Sequence of chain 1.A:
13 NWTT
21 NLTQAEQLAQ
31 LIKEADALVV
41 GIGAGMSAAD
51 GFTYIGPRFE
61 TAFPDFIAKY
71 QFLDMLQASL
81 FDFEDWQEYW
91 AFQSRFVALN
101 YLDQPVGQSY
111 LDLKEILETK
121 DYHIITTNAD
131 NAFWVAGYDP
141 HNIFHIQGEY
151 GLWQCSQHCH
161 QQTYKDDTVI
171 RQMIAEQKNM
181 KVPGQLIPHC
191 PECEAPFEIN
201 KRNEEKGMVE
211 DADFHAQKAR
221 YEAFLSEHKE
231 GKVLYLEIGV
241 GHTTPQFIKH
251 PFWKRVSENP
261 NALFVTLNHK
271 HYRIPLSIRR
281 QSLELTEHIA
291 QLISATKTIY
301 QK

A protein and the small-molecule ligand that binds it are described below.
Small molecule (SMILES): NCC(=O)O

Binding-site contacts:
Ligand atom OXT contacts residue TRP86 of chain 1.A at 3.4 Å (h-bond).
Ligand atom N contacts residue TYR89 of chain 1.A at 3.7 Å.
Ligand atom OXT contacts residue ASP82 of chain 1.A at 4.3 Å.
Ligand atom O contacts residue GLU84 of chain 1.A at 4.0 Å.
Ligand atom C contacts residue PHE83 of chain 1.A at 3.7 Å (hydrophobic).
Ligand atom CA contacts residue TRP86 of chain 1.A at 4.0 Å (hydrophobic).
Ligand atom N contacts residue ASP82 of chain 1.A at 3.2 Å (salt-bridge).
Ligand atom O contacts residue TYR89 of chain 1.A at 4.1 Å.
Ligand atom N contacts residue PHE83 of chain 1.A at 3.3 Å (h-bond).
Ligand atom N contacts residue PHE81 of chain 1.A at 4.0 Å.
Ligand atom C contacts residue TRP86 of chain 1.A at 3.9 Å (hydrophobic).
Ligand atom CA contacts residue ASP82 of chain 1.A at 3.8 Å.
Ligand atom O contacts residue TRP86 of chain 1.A at 3.5 Å (h-bond).
Ligand atom CA contacts residue TYR89 of chain 1.A at 4.0 Å (hydrophobic).
Ligand atom O contacts residue PHE83 of chain 1.A at 3.0 Å (h-bond).
Ligand atom C contacts residue ASP85 of chain 1.A at 4.2 Å.
Ligand atom O contacts residue ASP82 of chain 1.A at 4.3 Å.
Ligand atom CA contacts residue PHE83 of chain 1.A at 4.4 Å (hydrophobic).
Ligand atom C contacts residue ASP82 of chain 1.A at 3.9 Å.
Ligand atom O contacts residue ASP85 of chain 1.A at 3.1 Å.
Ligand atom OXT contacts residue PHE83 of chain 1.A at 4.2 Å.